Sequence of chain 21.B:
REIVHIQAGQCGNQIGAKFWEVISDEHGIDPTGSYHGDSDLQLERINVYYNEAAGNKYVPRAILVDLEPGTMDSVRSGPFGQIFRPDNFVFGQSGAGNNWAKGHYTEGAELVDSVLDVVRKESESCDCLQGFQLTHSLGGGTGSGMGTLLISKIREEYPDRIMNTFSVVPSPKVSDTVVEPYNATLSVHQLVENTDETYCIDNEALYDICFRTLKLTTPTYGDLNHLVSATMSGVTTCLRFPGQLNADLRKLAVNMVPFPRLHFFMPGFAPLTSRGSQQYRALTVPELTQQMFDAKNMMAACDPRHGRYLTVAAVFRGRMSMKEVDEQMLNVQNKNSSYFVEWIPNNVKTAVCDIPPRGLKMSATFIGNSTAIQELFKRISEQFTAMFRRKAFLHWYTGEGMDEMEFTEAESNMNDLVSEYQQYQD

The protein below binds the small molecule below.
Small molecule (SMILES): Nc1nc2c(ncn2[C@@H]2O[C@H](CO[P](=O)(O)C[P](=O)(O)OP(=O)(O)O)[C@@H](O)[C@H]2O)c(=O)[nH]1

Sequence of chain 22.A:
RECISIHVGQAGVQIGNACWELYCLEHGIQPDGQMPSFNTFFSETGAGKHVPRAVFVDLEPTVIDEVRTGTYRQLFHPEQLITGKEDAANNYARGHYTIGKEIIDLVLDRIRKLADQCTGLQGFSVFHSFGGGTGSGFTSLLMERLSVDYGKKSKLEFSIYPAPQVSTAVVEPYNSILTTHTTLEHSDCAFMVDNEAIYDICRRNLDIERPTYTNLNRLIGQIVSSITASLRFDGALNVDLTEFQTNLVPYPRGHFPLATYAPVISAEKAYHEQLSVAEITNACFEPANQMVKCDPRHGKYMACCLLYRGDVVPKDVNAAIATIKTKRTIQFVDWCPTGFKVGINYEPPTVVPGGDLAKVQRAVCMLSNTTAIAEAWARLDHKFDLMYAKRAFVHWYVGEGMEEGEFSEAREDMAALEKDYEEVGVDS

Binding-site contacts:
Ligand atom N2 contacts residue ASN226 of chain 21.B at 2.9 Å (h-bond).
Ligand atom PG contacts residue GLY142 of chain 21.B at 3.9 Å.
Ligand atom O1B contacts residue GLY10 of chain 21.B at 3.7 Å.
Ligand atom C6 contacts residue GLN15 of chain 21.B at 3.6 Å.
Ligand atom O2B contacts residue GLY10 of chain 21.B at 3.2 Å.
Ligand atom O2G contacts residue GLY142 of chain 21.B at 3.0 Å (h-bond).
Ligand atom N1 contacts residue ASN226 of chain 21.B at 2.7 Å (h-bond).
Ligand atom C2 contacts residue ASN204 of chain 21.B at 3.4 Å.
Ligand atom N3 contacts residue VAL169 of chain 21.B at 3.8 Å.
Ligand atom O3B contacts residue GLY142 of chain 21.B at 3.5 Å (h-bond).
Ligand atom O6 contacts residue ASN226 of chain 21.B at 3.1 Å (h-bond).
Ligand atom O6 contacts residue GLN15 of chain 21.B at 2.5 Å (h-bond).
Ligand atom N2 contacts residue ASN204 of chain 21.B at 2.6 Å (h-bond).
Ligand atom O2A contacts residue CYS12 of chain 21.B at 3.3 Å (h-bond).
Ligand atom O2A contacts residue GLN11 of chain 21.B at 3.5 Å (h-bond).
Ligand atom O1A contacts residue GLN11 of chain 21.B at 3.1 Å.
Ligand atom C6 contacts residue TYR222 of chain 21.B at 3.7 Å (hydrophobic).
Ligand atom O3B contacts residue MG1 of chain 21.F at 3.8 Å.
Ligand atom C4' contacts residue SER138 of chain 21.B at 3.2 Å.
Ligand atom PG contacts residue MG1 of chain 21.F at 3.5 Å.
Ligand atom C2 contacts residue ASN226 of chain 21.B at 3.6 Å.
Ligand atom PB contacts residue THR143 of chain 21.B at 3.3 Å.
Ligand atom C6 contacts residue ASN226 of chain 21.B at 3.3 Å.
Ligand atom O3' contacts residue GLU181 of chain 21.B at 3.3 Å (salt-bridge).
Ligand atom O2B contacts residue THR143 of chain 21.B at 2.7 Å (h-bond).
Ligand atom O2G contacts residue ASN99 of chain 21.B at 2.9 Å (h-bond).
Ligand atom N1 contacts residue TYR222 of chain 21.B at 3.2 Å.
Ligand atom N3 contacts residue ASN204 of chain 21.B at 3.0 Å (h-bond).
Ligand atom C2 contacts residue TYR222 of chain 21.B at 3.5 Å (hydrophobic).
Ligand atom O1B contacts residue MG1 of chain 21.F at 2.4 Å.
Ligand atom O4' contacts residue SER138 of chain 21.B at 3.3 Å (h-bond).
Ligand atom O2B contacts residue GLY144 of chain 21.B at 2.7 Å (h-bond).
Ligand atom O3G contacts residue LYS352 of chain 22.A at 3.6 Å.
Ligand atom O1B contacts residue GLN11 of chain 21.B at 3.2 Å (h-bond).
Ligand atom O3B contacts residue THR143 of chain 21.B at 3.1 Å (h-bond).
Ligand atom PB contacts residue MG1 of chain 21.F at 3.7 Å.
Ligand atom O3G contacts residue MG1 of chain 21.F at 2.5 Å.
Ligand atom O1G contacts residue ALA97 of chain 21.B at 3.0 Å (h-bond).
Ligand atom O1G contacts residue THR143 of chain 21.B at 3.4 Å.
Ligand atom O6 contacts residue TYR222 of chain 21.B at 3.8 Å.